The protein below binds the small molecule below.
Small molecule (SMILES): CCC(C)(C)NC(=O)[C@@H](c1cccn1C)N(C(=O)Cn1nnc2ccccc21)c1ccc(NC(C)=O)cc1

Binding-site contacts:
Ligand atom N5 contacts residue GLU166 of chain 2.A at 3.8 Å.
Ligand atom C18 contacts residue ALA46 of chain 2.A at 3.6 Å (hydrophobic).
Ligand atom C17 contacts residue MET49 of chain 2.A at 3.8 Å (hydrophobic).
Ligand atom N4 contacts residue MET165 of chain 2.A at 3.5 Å.
Ligand atom C9 contacts residue LEU141 of chain 2.A at 3.5 Å (hydrophobic).
Ligand atom C22 contacts residue ARG188 of chain 2.A at 3.6 Å.
Ligand atom C28 contacts residue GLU166 of chain 2.A at 3.6 Å.
Ligand atom C9 contacts residue ASN142 of chain 2.A at 3.8 Å.
Ligand atom O1 contacts residue MET165 of chain 2.A at 3.4 Å.
Ligand atom C22 contacts residue GLN189 of chain 2.A at 3.5 Å.
Ligand atom C23 contacts residue MET165 of chain 2.A at 3.6 Å (hydrophobic).
Ligand atom C15 contacts residue HIS41 of chain 2.A at 3.6 Å.
Ligand atom C26 contacts residue PRO168 of chain 2.A at 3.8 Å (hydrophobic).
Ligand atom C8 contacts residue GLU166 of chain 2.A at 3.6 Å.
Ligand atom N4 contacts residue CYS145 of chain 2.A at 3.3 Å (h-bond).
Ligand atom C7 contacts residue ASN142 of chain 2.A at 3.8 Å.
Ligand atom N3 contacts residue CYS145 of chain 2.A at 3.9 Å.
Ligand atom C26 contacts residue LEU167 of chain 2.A at 3.8 Å (hydrophobic).
Ligand atom C26 contacts residue GLU166 of chain 2.A at 3.4 Å.
Ligand atom C8 contacts residue LEU141 of chain 2.A at 3.7 Å (hydrophobic).
Ligand atom C8 contacts residue ASN142 of chain 2.A at 3.5 Å.
Ligand atom C9 contacts residue PHE140 of chain 2.A at 3.4 Å (hydrophobic).
Ligand atom C10 contacts residue GLU166 of chain 2.A at 3.8 Å.
Ligand atom C9 contacts residue GLU166 of chain 2.A at 3.5 Å.
Ligand atom N2 contacts residue GLU166 of chain 2.A at 3.4 Å (salt-bridge).
Ligand atom N4 contacts residue GLU166 of chain 2.A at 3.6 Å.
Ligand atom C18 contacts residue THR45 of chain 2.A at 3.6 Å.
Ligand atom C4 contacts residue CYS145 of chain 2.A at 3.8 Å (hydrophobic).
Ligand atom C8 contacts residue PHE140 of chain 2.A at 3.8 Å (hydrophobic).
Ligand atom C21 contacts residue GLN189 of chain 2.A at 3.8 Å.
Ligand atom N5 contacts residue SER144 of chain 2.A at 3.8 Å.
Ligand atom N5 contacts residue HIS163 of chain 2.A at 2.9 Å (h-bond).
Ligand atom C18 contacts residue CYS44 of chain 2.A at 3.2 Å (hydrophobic).
Ligand atom C1 contacts residue GLU166 of chain 2.A at 3.9 Å.
Ligand atom C22 contacts residue MET49 of chain 2.A at 3.6 Å (hydrophobic).
Ligand atom N6 contacts residue MET49 of chain 2.A at 3.6 Å.
Ligand atom C24 contacts residue GLU166 of chain 2.A at 3.9 Å.
Ligand atom O1 contacts residue GLU166 of chain 2.A at 2.8 Å (salt-bridge).
Ligand atom N4 contacts residue HIS163 of chain 2.A at 3.4 Å (h-bond).
Ligand atom C1 contacts residue MET165 of chain 2.A at 3.9 Å (hydrophobic).

Sequence of chain 1.A:
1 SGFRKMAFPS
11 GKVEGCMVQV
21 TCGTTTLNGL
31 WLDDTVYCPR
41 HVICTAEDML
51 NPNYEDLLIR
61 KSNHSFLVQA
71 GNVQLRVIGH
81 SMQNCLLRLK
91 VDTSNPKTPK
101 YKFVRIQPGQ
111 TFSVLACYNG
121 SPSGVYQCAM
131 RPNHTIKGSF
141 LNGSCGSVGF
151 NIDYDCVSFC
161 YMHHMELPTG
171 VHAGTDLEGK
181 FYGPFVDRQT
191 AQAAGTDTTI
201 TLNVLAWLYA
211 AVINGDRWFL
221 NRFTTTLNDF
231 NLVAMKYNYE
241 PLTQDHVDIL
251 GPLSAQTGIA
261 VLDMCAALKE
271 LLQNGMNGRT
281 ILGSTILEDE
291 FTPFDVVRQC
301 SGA

Sequence of chain 2.A:
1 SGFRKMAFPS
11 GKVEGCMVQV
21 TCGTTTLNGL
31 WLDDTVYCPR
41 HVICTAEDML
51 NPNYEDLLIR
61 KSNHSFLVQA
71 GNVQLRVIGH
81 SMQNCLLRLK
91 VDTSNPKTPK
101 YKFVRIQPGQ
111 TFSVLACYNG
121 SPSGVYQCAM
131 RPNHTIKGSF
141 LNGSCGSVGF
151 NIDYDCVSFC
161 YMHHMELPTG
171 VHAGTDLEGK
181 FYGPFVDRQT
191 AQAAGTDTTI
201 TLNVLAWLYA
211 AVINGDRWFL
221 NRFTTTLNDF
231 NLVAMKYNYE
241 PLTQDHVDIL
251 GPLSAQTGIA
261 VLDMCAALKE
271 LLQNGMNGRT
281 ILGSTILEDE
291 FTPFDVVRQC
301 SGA